Sequence of chain 1.A:
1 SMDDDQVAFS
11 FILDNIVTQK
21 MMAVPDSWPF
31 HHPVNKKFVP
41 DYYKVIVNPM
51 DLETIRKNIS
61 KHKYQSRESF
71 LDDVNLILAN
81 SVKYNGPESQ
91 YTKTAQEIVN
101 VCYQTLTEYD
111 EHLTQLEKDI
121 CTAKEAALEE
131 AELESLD

This protein binds this small molecule.
Small molecule (SMILES): C[C@@H]1COCCN1c1cc(C2([S@](C)(N)O)CC2)nc(-c2ccnc3[nH]ccc23)n1

Binding-site contacts:
Ligand atom C15 contacts residue HIS32 of chain 1.A at 3.1 Å.
Ligand atom C06 contacts residue VAL34 of chain 1.A at 3.9 Å (hydrophobic).
Ligand atom C10 contacts residue TRP28 of chain 1.A at 4.0 Å (hydrophobic).
Ligand atom O04 contacts residue ASN85 of chain 1.A at 2.8 Å (h-bond).
Ligand atom C05 contacts residue PHE30 of chain 1.A at 3.7 Å (hydrophobic).
Ligand atom C13 contacts residue VAL34 of chain 1.A at 3.8 Å (hydrophobic).
Ligand atom C24 contacts residue TYR91 of chain 1.A at 3.7 Å (hydrophobic).
Ligand atom C20 contacts residue PHE38 of chain 1.A at 3.8 Å (hydrophobic).
Ligand atom C15 contacts residue PRO33 of chain 1.A at 3.5 Å (hydrophobic).
Ligand atom N07 contacts residue PRO29 of chain 1.A at 3.9 Å.
Ligand atom C23 contacts residue TRP28 of chain 1.A at 4.2 Å (hydrophobic).
Ligand atom N11 contacts residue TRP28 of chain 1.A at 4.0 Å.
Ligand atom C01 contacts residue TYR42 of chain 1.A at 4.2 Å (hydrophobic).
Ligand atom C16 contacts residue TRP28 of chain 1.A at 3.5 Å (hydrophobic).
Ligand atom O19 contacts residue VAL34 of chain 1.A at 3.6 Å.
Ligand atom C21 contacts residue VAL39 of chain 1.A at 4.2 Å (hydrophobic).
Ligand atom C16 contacts residue PRO29 of chain 1.A at 3.9 Å (hydrophobic).
Ligand atom S17 contacts residue PRO33 of chain 1.A at 3.9 Å.
Ligand atom C05 contacts residue PRO29 of chain 1.A at 4.1 Å (hydrophobic).
Ligand atom C06 contacts residue PRO29 of chain 1.A at 3.4 Å (hydrophobic).
Ligand atom C13 contacts residue PRO29 of chain 1.A at 3.4 Å (hydrophobic).
Ligand atom C29 contacts residue PHE38 of chain 1.A at 3.8 Å (hydrophobic).
Ligand atom C05 contacts residue ASN85 of chain 1.A at 3.8 Å.
Ligand atom C12 contacts residue TRP28 of chain 1.A at 4.2 Å (hydrophobic).
Ligand atom C23 contacts residue TYR91 of chain 1.A at 3.5 Å (hydrophobic).
Ligand atom C29 contacts residue VAL39 of chain 1.A at 4.1 Å (hydrophobic).
Ligand atom C14 contacts residue PRO33 of chain 1.A at 4.2 Å (hydrophobic).
Ligand atom N09 contacts residue TRP28 of chain 1.A at 4.1 Å.
Ligand atom C15 contacts residue VAL34 of chain 1.A at 4.1 Å (hydrophobic).
Ligand atom C28 contacts residue PHE38 of chain 1.A at 3.7 Å (hydrophobic).
Ligand atom N18 contacts residue ASN35 of chain 1.A at 3.8 Å.
Ligand atom N18 contacts residue PRO33 of chain 1.A at 2.9 Å (h-bond).
Ligand atom C08 contacts residue PRO29 of chain 1.A at 4.2 Å (hydrophobic).
Ligand atom C03 contacts residue TYR91 of chain 1.A at 3.8 Å (hydrophobic).
Ligand atom S17 contacts residue ASN35 of chain 1.A at 3.8 Å.
Ligand atom O19 contacts residue PHE38 of chain 1.A at 3.8 Å.
Ligand atom O19 contacts residue ASN35 of chain 1.A at 2.8 Å (h-bond).
Ligand atom C03 contacts residue ASN85 of chain 1.A at 3.2 Å.
Ligand atom C01 contacts residue TYR84 of chain 1.A at 4.0 Å (hydrophobic).
Ligand atom C15 contacts residue PRO29 of chain 1.A at 3.5 Å (hydrophobic).